Sequence of chain 1.A:
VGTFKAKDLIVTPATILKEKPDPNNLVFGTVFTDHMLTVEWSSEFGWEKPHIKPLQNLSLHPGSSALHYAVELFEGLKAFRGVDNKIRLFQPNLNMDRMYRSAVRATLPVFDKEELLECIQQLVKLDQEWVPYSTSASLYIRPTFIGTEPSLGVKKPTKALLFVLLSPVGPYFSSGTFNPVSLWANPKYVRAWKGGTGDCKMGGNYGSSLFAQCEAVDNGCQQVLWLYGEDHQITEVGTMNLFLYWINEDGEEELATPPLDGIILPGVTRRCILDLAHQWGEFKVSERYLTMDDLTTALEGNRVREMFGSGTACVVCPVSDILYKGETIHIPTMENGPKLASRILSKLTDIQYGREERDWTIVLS

Binding-site contacts:
Ligand atom C17 contacts residue THR263 of chain 1.B at 3.5 Å.
Ligand atom C6 contacts residue TYR196 of chain 1.B at 3.3 Å (hydrophobic).
Ligand atom F26 contacts residue VAL178 of chain 1.A at 2.6 Å.
Ligand atom N10 contacts residue TYR164 of chain 1.B at 3.1 Å.
Ligand atom F26 contacts residue GLN237 of chain 1.B at 3.4 Å.
Ligand atom C19 contacts residue LEU176 of chain 1.A at 3.3 Å (hydrophobic).
Ligand atom F28 contacts residue GLN237 of chain 1.B at 3.1 Å.
Ligand atom C25 contacts residue VAL178 of chain 1.A at 3.7 Å (hydrophobic).
Ligand atom C8 contacts residue PHE52 of chain 1.B at 3.2 Å (hydrophobic).
Ligand atom F27 contacts residue GLN247 of chain 1.B at 3.0 Å.
Ligand atom O22 contacts residue TYR196 of chain 1.B at 2.7 Å (h-bond).
Ligand atom N10 contacts residue PHE52 of chain 1.B at 3.0 Å.
Ligand atom F28 contacts residue GLN247 of chain 1.B at 3.0 Å.
Ligand atom F27 contacts residue GLN246 of chain 1.B at 3.4 Å.
Ligand atom C29 contacts residue VAL178 of chain 1.A at 3.2 Å (hydrophobic).
Ligand atom C7 contacts residue ALA337 of chain 1.B at 3.6 Å (hydrophobic).
Ligand atom C15 contacts residue VAL178 of chain 1.A at 3.5 Å (hydrophobic).
Ligand atom O12 contacts residue ALA337 of chain 1.B at 3.7 Å.
Ligand atom C21 contacts residue TYR196 of chain 1.B at 3.5 Å (hydrophobic).
Ligand atom C14 contacts residue ARG166 of chain 1.B at 3.7 Å.
Ligand atom O1 contacts residue GLY177 of chain 1.A at 3.3 Å.
Ligand atom C8 contacts residue ALA337 of chain 1.B at 3.2 Å (hydrophobic).
Ligand atom C2 contacts residue VAL178 of chain 1.A at 3.5 Å (hydrophobic).
Ligand atom C19 contacts residue TYR93 of chain 1.A at 3.1 Å (hydrophobic).
Ligand atom C19 contacts residue PHE52 of chain 1.B at 3.4 Å (hydrophobic).
Ligand atom C18 contacts residue THR263 of chain 1.B at 3.7 Å.
Ligand atom F27 contacts residue GLN237 of chain 1.B at 3.0 Å.
Ligand atom C17 contacts residue PLP1 of chain 1.F at 3.5 Å.
Ligand atom C25 contacts residue GLN247 of chain 1.B at 3.4 Å.
Ligand atom C9 contacts residue ALA337 of chain 1.B at 3.2 Å (hydrophobic).
Ligand atom N23 contacts residue GLN247 of chain 1.B at 3.2 Å (h-bond).
Ligand atom C11 contacts residue ALA337 of chain 1.B at 3.3 Å (hydrophobic).
Ligand atom C19 contacts residue ARG166 of chain 1.B at 3.5 Å.
Ligand atom C25 contacts residue GLN237 of chain 1.B at 3.5 Å.
Ligand atom C16 contacts residue PHE98 of chain 1.B at 3.6 Å (hydrophobic).
Ligand atom C9 contacts residue PHE52 of chain 1.B at 2.9 Å (hydrophobic).
Ligand atom C15 contacts residue TYR93 of chain 1.A at 3.6 Å (hydrophobic).
Ligand atom N10 contacts residue ALA337 of chain 1.B at 3.5 Å.
Ligand atom C7 contacts residue PHE52 of chain 1.B at 3.2 Å (hydrophobic).
Ligand atom O1 contacts residue VAL178 of chain 1.A at 2.7 Å (h-bond).

Sequence of chain 1.B:
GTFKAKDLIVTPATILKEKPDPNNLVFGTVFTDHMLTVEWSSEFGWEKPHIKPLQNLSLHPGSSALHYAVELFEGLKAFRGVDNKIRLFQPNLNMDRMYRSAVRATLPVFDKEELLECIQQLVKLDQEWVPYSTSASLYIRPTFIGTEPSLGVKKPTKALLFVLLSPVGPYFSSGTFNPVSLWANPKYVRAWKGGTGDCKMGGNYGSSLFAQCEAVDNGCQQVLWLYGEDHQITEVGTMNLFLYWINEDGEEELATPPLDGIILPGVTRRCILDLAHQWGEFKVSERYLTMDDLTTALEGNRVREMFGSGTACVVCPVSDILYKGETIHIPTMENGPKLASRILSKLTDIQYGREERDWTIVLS

This protein binds this small molecule.
Small molecule (SMILES): Cc1ccccc1Oc1cc(-n2c(=O)cc(C(F)(F)F)[nH]c2=O)c(C)cc1C#N